Sequence of chain 5.E:
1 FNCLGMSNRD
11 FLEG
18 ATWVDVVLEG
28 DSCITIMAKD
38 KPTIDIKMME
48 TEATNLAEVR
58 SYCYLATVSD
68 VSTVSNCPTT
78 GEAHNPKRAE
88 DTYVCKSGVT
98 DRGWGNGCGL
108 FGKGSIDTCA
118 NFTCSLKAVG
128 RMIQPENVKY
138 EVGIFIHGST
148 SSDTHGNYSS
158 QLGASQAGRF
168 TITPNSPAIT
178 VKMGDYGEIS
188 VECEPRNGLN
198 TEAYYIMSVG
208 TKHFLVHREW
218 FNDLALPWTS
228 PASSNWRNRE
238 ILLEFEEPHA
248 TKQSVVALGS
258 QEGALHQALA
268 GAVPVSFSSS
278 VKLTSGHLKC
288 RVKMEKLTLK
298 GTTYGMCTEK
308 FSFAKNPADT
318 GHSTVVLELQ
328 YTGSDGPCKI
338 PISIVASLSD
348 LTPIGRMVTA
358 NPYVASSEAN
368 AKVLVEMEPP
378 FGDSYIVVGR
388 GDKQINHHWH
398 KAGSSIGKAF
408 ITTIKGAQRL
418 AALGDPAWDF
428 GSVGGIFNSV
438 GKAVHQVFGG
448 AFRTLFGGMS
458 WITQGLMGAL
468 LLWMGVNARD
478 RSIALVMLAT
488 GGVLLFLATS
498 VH

Binding-site contacts:
Ligand atom N2 contacts residue ASN154 of chain 5.E at 2.8 Å (h-bond).
Ligand atom O7 contacts residue ASN154 of chain 5.E at 3.5 Å (h-bond).
Ligand atom C1 contacts residue ASN154 of chain 5.E at 1.4 Å.
Ligand atom O6 contacts residue SER157 of chain 5.E at 4.2 Å.
Ligand atom C1 contacts residue SER157 of chain 5.E at 4.3 Å.
Ligand atom O5 contacts residue SER157 of chain 5.E at 4.0 Å.
Ligand atom C8 contacts residue ASN154 of chain 5.E at 3.7 Å.
Ligand atom O5 contacts residue ASN154 of chain 5.E at 2.4 Å (h-bond).
Ligand atom C3 contacts residue ASN154 of chain 5.E at 3.8 Å.
Ligand atom C7 contacts residue ASN154 of chain 5.E at 3.3 Å.
Ligand atom C4 contacts residue ASN154 of chain 5.E at 4.2 Å.
Ligand atom C1 contacts residue SER156 of chain 5.E at 4.0 Å.
Ligand atom C2 contacts residue ASN154 of chain 5.E at 2.5 Å.
Ligand atom C5 contacts residue ASN154 of chain 5.E at 3.6 Å.

A protein and the small-molecule ligand that binds it are described below.
Small molecule (SMILES): CC(=O)N[C@@H]1[C@@H](O)[C@H](O)[C@@H](CO)O[C@H]1O